Sequence of chain 1.A:
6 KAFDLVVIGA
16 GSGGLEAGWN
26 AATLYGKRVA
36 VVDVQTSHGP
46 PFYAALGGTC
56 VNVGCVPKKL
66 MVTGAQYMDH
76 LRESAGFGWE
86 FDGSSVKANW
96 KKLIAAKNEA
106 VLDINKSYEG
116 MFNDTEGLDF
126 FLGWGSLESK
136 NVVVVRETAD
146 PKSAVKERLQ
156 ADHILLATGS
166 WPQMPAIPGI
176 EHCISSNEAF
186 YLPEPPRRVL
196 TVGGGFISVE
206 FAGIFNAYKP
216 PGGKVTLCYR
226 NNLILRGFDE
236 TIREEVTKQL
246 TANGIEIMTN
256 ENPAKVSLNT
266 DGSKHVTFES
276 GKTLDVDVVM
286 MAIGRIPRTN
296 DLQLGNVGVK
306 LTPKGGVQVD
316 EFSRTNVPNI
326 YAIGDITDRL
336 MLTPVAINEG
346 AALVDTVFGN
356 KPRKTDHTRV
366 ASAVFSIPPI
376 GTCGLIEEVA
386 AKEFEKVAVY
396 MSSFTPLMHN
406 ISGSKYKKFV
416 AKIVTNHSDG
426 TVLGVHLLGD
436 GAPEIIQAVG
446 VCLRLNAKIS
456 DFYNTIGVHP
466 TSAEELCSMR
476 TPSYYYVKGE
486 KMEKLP

Sequence of chain 1.B:
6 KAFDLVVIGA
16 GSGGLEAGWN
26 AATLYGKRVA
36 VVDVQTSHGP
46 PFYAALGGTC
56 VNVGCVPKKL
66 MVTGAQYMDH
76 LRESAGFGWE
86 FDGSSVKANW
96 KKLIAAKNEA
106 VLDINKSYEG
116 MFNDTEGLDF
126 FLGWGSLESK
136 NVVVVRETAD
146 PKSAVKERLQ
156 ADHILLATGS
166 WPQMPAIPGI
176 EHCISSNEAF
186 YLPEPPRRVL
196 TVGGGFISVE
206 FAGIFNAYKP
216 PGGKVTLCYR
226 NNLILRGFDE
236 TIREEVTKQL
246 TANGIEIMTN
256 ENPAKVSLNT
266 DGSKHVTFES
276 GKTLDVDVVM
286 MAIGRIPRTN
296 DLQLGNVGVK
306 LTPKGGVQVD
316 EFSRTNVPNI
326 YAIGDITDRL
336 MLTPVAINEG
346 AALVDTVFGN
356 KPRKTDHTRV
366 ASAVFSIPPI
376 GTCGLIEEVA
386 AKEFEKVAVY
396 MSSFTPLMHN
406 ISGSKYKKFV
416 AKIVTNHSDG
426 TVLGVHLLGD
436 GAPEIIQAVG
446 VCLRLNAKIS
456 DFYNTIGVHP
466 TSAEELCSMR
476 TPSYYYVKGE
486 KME

This protein binds this small molecule.
Small molecule (SMILES): CC(=O)N1CCN(CCCc2ccccc2)CC1

Binding-site contacts:
Ligand atom C11 contacts residue ILE342 of chain 1.A at 3.7 Å (hydrophobic).
Ligand atom C9 contacts residue ILE342 of chain 1.A at 4.0 Å (hydrophobic).
Ligand atom C9 contacts residue THR338 of chain 1.A at 4.2 Å.
Ligand atom C5 contacts residue GLU470 of chain 1.B at 3.8 Å.
Ligand atom N contacts residue PHE399 of chain 1.B at 3.8 Å.
Ligand atom C5 contacts residue SER473 of chain 1.B at 3.7 Å.
Ligand atom C13 contacts residue GLU470 of chain 1.B at 3.4 Å.
Ligand atom C contacts residue THR400 of chain 1.B at 4.3 Å.
Ligand atom C12 contacts residue ILE342 of chain 1.A at 4.3 Å (hydrophobic).
Ligand atom C10 contacts residue THR338 of chain 1.A at 4.2 Å.
Ligand atom C6 contacts residue GLU469 of chain 1.B at 4.1 Å.
Ligand atom C10 contacts residue HIS464 of chain 1.B at 4.2 Å.
Ligand atom C1 contacts residue PHE399 of chain 1.B at 3.6 Å (hydrophobic).
Ligand atom C6 contacts residue SER473 of chain 1.B at 3.2 Å.
Ligand atom C14 contacts residue GLU470 of chain 1.B at 3.7 Å.
Ligand atom C4 contacts residue GLU470 of chain 1.B at 3.0 Å.
Ligand atom C14 contacts residue PHE399 of chain 1.B at 4.1 Å (hydrophobic).
Ligand atom C contacts residue PHE399 of chain 1.B at 3.6 Å (hydrophobic).
Ligand atom C9 contacts residue HIS464 of chain 1.B at 3.3 Å.
Ligand atom C2 contacts residue PHE399 of chain 1.B at 3.5 Å (hydrophobic).
Ligand atom C2 contacts residue GLU470 of chain 1.B at 3.5 Å.
Ligand atom C8 contacts residue GLU469 of chain 1.B at 3.2 Å.
Ligand atom N contacts residue GLU470 of chain 1.B at 4.2 Å.
Ligand atom C9 contacts residue GLU469 of chain 1.B at 4.1 Å.
Ligand atom C8 contacts residue HIS464 of chain 1.B at 3.6 Å.
Ligand atom C3 contacts residue GLU470 of chain 1.B at 3.2 Å.
Ligand atom O contacts residue PHE399 of chain 1.B at 3.7 Å.
Ligand atom C10 contacts residue ILE342 of chain 1.A at 3.5 Å (hydrophobic).
Ligand atom N1 contacts residue GLU470 of chain 1.B at 2.4 Å (salt-bridge).
Ligand atom C7 contacts residue GLU469 of chain 1.B at 4.1 Å.